This small molecule binds to this protein.
Small molecule (SMILES): CN[C@@H](C)C(=O)N[C@H](C(=O)N1CCC[C@H]1C(=O)Nc1snnc1-c1ccccc1)C1CCCCC1

Sequence of chain 1.B:
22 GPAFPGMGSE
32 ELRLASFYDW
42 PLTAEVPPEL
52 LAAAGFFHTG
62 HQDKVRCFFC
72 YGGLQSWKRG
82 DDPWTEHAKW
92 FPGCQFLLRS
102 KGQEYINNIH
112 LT

Binding-site contacts:
Ligand atom C contacts residue GLN76 of chain 1.B at 3.6 Å.
Ligand atom CM contacts residue LYS79 of chain 1.B at 3.9 Å.
Ligand atom N contacts residue SER77 of chain 1.B at 3.9 Å.
Ligand atom CA contacts residue SER77 of chain 1.B at 3.6 Å.
Ligand atom C33 contacts residue LEU75 of chain 1.B at 3.5 Å (hydrophobic).
Ligand atom CA contacts residue GLN76 of chain 1.B at 3.4 Å.
Ligand atom C33 contacts residue LYS65 of chain 1.B at 3.7 Å.
Ligand atom O contacts residue TRP91 of chain 1.B at 3.1 Å (h-bond).
Ligand atom C32 contacts residue LYS65 of chain 1.B at 3.8 Å.
Ligand atom CB contacts residue GLN76 of chain 1.B at 3.7 Å.
Ligand atom N contacts residue LEU75 of chain 1.B at 3.7 Å.
Ligand atom C contacts residue LEU75 of chain 1.B at 3.6 Å (hydrophobic).
Ligand atom CA contacts residue GLU87 of chain 1.B at 3.9 Å.
Ligand atom S30 contacts residue GLN76 of chain 1.B at 3.8 Å.
Ligand atom O contacts residue GLU87 of chain 1.B at 3.3 Å (salt-bridge).
Ligand atom O contacts residue LEU75 of chain 1.B at 3.5 Å.
Ligand atom CD contacts residue TRP91 of chain 1.B at 3.6 Å (hydrophobic).
Ligand atom N contacts residue ASP82 of chain 1.B at 2.6 Å (salt-bridge).
Ligand atom C35 contacts residue ARG67 of chain 1.B at 3.1 Å.
Ligand atom N contacts residue GLN76 of chain 1.B at 2.9 Å (h-bond).
Ligand atom CB contacts residue ASP82 of chain 1.B at 3.6 Å.
Ligand atom CA contacts residue ASP82 of chain 1.B at 3.5 Å.
Ligand atom CG contacts residue TRP91 of chain 1.B at 3.7 Å (hydrophobic).
Ligand atom C36 contacts residue LYS65 of chain 1.B at 3.9 Å.
Ligand atom C26 contacts residue GLN76 of chain 1.B at 3.9 Å.
Ligand atom N29 contacts residue GLN76 of chain 1.B at 3.2 Å (h-bond).
Ligand atom C34 contacts residue ARG67 of chain 1.B at 3.6 Å.
Ligand atom CM contacts residue ASP82 of chain 1.B at 3.3 Å.
Ligand atom C33 contacts residue VAL66 of chain 1.B at 3.6 Å (hydrophobic).
Ligand atom N28 contacts residue LYS65 of chain 1.B at 3.7 Å.
Ligand atom C33 contacts residue GLY74 of chain 1.B at 3.6 Å.
Ligand atom CM contacts residue SER77 of chain 1.B at 3.5 Å.
Ligand atom C32 contacts residue LEU75 of chain 1.B at 3.9 Å (hydrophobic).
Ligand atom N28 contacts residue GLN76 of chain 1.B at 3.0 Å (h-bond).
Ligand atom CB contacts residue GLU87 of chain 1.B at 3.6 Å.
Ligand atom CB contacts residue TRP78 of chain 1.B at 3.6 Å (hydrophobic).
Ligand atom C27 contacts residue GLN76 of chain 1.B at 3.4 Å.
Ligand atom O contacts residue GLN76 of chain 1.B at 2.9 Å (h-bond).
Ligand atom N contacts residue GLU87 of chain 1.B at 3.4 Å (salt-bridge).
Ligand atom CA contacts residue GLY74 of chain 1.B at 3.5 Å.